Sequence of chain 2.A:
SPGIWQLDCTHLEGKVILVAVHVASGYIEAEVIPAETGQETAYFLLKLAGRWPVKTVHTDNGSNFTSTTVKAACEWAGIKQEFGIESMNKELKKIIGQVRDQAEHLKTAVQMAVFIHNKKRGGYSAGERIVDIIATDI

A small-molecule ligand and the protein it binds are described below.
Small molecule (SMILES): O=C(O)Cc1c(C#Cc2cccs2)oc2ccc(-c3cccc(F)c3)cc12

Sequence of chain 1.A:
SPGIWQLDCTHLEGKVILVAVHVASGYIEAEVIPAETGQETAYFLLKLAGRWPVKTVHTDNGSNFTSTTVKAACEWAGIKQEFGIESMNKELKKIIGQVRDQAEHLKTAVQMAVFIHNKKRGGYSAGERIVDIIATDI

Binding-site contacts:
Ligand atom C02 contacts residue THR127 of chain 1.A at 3.8 Å.
Ligand atom C15 contacts residue ALA81 of chain 2.A at 3.6 Å (hydrophobic).
Ligand atom S27 contacts residue GLN48 of chain 2.A at 3.5 Å (h-bond).
Ligand atom C09 contacts residue THR127 of chain 1.A at 3.6 Å.
Ligand atom C09 contacts residue LEU55 of chain 2.A at 3.5 Å (hydrophobic).
Ligand atom C16 contacts residue ALA81 of chain 2.A at 3.5 Å (hydrophobic).
Ligand atom C02 contacts residue HIS124 of chain 1.A at 3.4 Å.
Ligand atom O07 contacts residue THR127 of chain 1.A at 3.3 Å (h-bond).
Ligand atom O01 contacts residue GLU123 of chain 1.A at 3.4 Å (salt-bridge).
Ligand atom C04 contacts residue HIS124 of chain 1.A at 3.8 Å.
Ligand atom F20 contacts residue TRP85 of chain 2.A at 2.8 Å.
Ligand atom O03 contacts residue GLU123 of chain 1.A at 2.9 Å (salt-bridge).
Ligand atom C22 contacts residue GLN48 of chain 2.A at 3.2 Å.
Ligand atom S27 contacts residue LYS126 of chain 1.A at 3.8 Å.
Ligand atom O01 contacts residue THR127 of chain 1.A at 2.9 Å (h-bond).
Ligand atom C13 contacts residue THR127 of chain 1.A at 3.6 Å.
Ligand atom O07 contacts residue GLN48 of chain 2.A at 3.5 Å (h-bond).
Ligand atom C10 contacts residue ALA82 of chain 2.A at 3.6 Å (hydrophobic).
Ligand atom C10 contacts residue THR127 of chain 1.A at 3.6 Å.
Ligand atom O01 contacts residue HIS124 of chain 1.A at 3.0 Å (h-bond).
Ligand atom C21 contacts residue GLN48 of chain 2.A at 3.0 Å.
Ligand atom C11 contacts residue THR127 of chain 1.A at 3.7 Å.
Ligand atom C25 contacts residue GLU49 of chain 2.A at 3.1 Å.
Ligand atom O07 contacts residue TYR52 of chain 2.A at 3.4 Å (h-bond).
Ligand atom C23 contacts residue GLN48 of chain 2.A at 3.4 Å.
Ligand atom C24 contacts residue GLN48 of chain 2.A at 3.8 Å.
Ligand atom C05 contacts residue THR127 of chain 1.A at 3.5 Å.
Ligand atom C26 contacts residue LYS126 of chain 1.A at 3.7 Å.
Ligand atom C06 contacts residue GLN48 of chain 2.A at 3.4 Å.
Ligand atom C24 contacts residue LYS126 of chain 1.A at 3.3 Å.
Ligand atom C23 contacts residue LYS126 of chain 1.A at 3.5 Å.
Ligand atom C08 contacts residue THR127 of chain 1.A at 3.5 Å.
Ligand atom C25 contacts residue LYS126 of chain 1.A at 3.4 Å.
Ligand atom C02 contacts residue GLU123 of chain 1.A at 3.7 Å.
Ligand atom C24 contacts residue GLU49 of chain 2.A at 3.1 Å.
Ligand atom C17 contacts residue GLN121 of chain 1.A at 3.9 Å.
Ligand atom C12 contacts residue THR127 of chain 1.A at 3.8 Å.
Ligand atom C10 contacts residue LEU55 of chain 2.A at 3.8 Å (hydrophobic).
Ligand atom C09 contacts residue ALA51 of chain 2.A at 3.8 Å (hydrophobic).
Ligand atom C06 contacts residue THR127 of chain 1.A at 3.4 Å.